Sequence of chain 1.C:
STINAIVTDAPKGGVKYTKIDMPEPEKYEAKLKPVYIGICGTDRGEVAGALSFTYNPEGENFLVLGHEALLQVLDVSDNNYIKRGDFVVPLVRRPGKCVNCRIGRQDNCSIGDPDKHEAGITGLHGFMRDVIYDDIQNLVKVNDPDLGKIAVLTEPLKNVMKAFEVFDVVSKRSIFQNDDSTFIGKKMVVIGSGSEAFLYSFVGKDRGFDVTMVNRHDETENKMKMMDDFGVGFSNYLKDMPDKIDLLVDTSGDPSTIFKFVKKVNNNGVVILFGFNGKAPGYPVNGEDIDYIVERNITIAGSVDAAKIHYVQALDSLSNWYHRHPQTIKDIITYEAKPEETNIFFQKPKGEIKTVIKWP

This small molecule binds to this protein.
Small molecule (SMILES): OC[C@H]1O[C@@H](O)[C@H](O)[C@@H](O)[C@@H]1O

Binding-site contacts:
Ligand atom C1 contacts residue HIS68 of chain 1.A at 4.3 Å.
Ligand atom C3 contacts residue GLU156 of chain 1.A at 4.0 Å.
Ligand atom O2 contacts residue HIS68 of chain 1.A at 4.2 Å.
Ligand atom O6 contacts residue THR43 of chain 1.A at 3.5 Å (h-bond).
Ligand atom O3 contacts residue ASP306 of chain 1.A at 2.8 Å (salt-bridge).
Ligand atom C4 contacts residue GLU119 of chain 1.A at 4.3 Å.
Ligand atom C3 contacts residue ASP306 of chain 1.A at 3.5 Å.
Ligand atom O1 contacts residue THR43 of chain 1.A at 3.5 Å (h-bond).
Ligand atom O4 contacts residue ARG94 of chain 1.A at 3.7 Å.
Ligand atom O1 contacts residue CYS41 of chain 1.A at 4.0 Å.
Ligand atom O6 contacts residue PHE277 of chain 1.A at 3.6 Å.
Ligand atom C1 contacts residue DN41 of chain 1.G at 3.2 Å.
Ligand atom O2 contacts residue ASN160 of chain 1.A at 2.8 Å (h-bond).
Ligand atom O1 contacts residue ZN1 of chain 1.E at 3.3 Å.
Ligand atom C2 contacts residue ASN160 of chain 1.A at 4.0 Å.
Ligand atom O3 contacts residue GLU156 of chain 1.A at 3.5 Å (salt-bridge).
Ligand atom C2 contacts residue HIS68 of chain 1.A at 4.0 Å.
Ligand atom O4 contacts residue VAL305 of chain 1.A at 3.7 Å.
Ligand atom O2 contacts residue LYS159 of chain 1.A at 3.6 Å.
Ligand atom O2 contacts residue DN41 of chain 1.G at 3.7 Å.
Ligand atom C2 contacts residue LYS159 of chain 1.A at 4.3 Å.
Ligand atom C1 contacts residue THR43 of chain 1.A at 4.3 Å.
Ligand atom C3 contacts residue ASN160 of chain 1.A at 4.2 Å.
Ligand atom C4 contacts residue ASP306 of chain 1.A at 3.5 Å.
Ligand atom C2 contacts residue DN41 of chain 1.G at 4.0 Å.
Ligand atom O1 contacts residue HIS68 of chain 1.A at 3.4 Å (h-bond).
Ligand atom O1 contacts residue DN41 of chain 1.G at 3.1 Å.
Ligand atom O4 contacts residue GLU119 of chain 1.A at 3.4 Å (salt-bridge).
Ligand atom O5 contacts residue DN41 of chain 1.G at 4.2 Å.
Ligand atom O3 contacts residue LYS159 of chain 1.A at 2.9 Å (salt-bridge).
Ligand atom C5 contacts residue VAL305 of chain 1.A at 4.2 Å (hydrophobic).
Ligand atom C6 contacts residue GLU296 of chain 1.C at 3.9 Å.
Ligand atom C2 contacts residue GLU156 of chain 1.A at 3.2 Å.
Ligand atom O5 contacts residue THR43 of chain 1.A at 3.9 Å.
Ligand atom O3 contacts residue VAL93 of chain 1.A at 4.2 Å.
Ligand atom O3 contacts residue ASN160 of chain 1.A at 4.1 Å.
Ligand atom C3 contacts residue LYS159 of chain 1.A at 3.9 Å.
Ligand atom O2 contacts residue ZN1 of chain 1.E at 4.3 Å.
Ligand atom O4 contacts residue ASP306 of chain 1.A at 2.7 Å (salt-bridge).
Ligand atom O2 contacts residue GLU156 of chain 1.A at 2.5 Å (salt-bridge).

Sequence of chain 1.A:
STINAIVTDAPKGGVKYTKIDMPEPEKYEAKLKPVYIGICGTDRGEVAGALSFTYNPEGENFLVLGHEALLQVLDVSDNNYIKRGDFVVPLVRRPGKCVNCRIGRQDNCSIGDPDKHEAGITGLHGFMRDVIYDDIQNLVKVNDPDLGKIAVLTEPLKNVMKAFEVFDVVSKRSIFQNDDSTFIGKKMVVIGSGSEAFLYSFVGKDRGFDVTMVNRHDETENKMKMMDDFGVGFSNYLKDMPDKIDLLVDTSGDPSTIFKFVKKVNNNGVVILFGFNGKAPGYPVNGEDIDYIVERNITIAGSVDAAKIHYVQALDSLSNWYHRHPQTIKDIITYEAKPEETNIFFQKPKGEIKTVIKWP